The protein below binds the small molecule below.
Small molecule (SMILES): CC(=O)N[C@@H]1[C@@H](O)[C@H](O)[C@@H](CO)O[C@H]1O

Binding-site contacts:
Ligand atom O6 contacts residue ALA29 of chain 3.A at 3.9 Å.
Ligand atom N2 contacts residue ASN28 of chain 3.A at 3.0 Å (h-bond).
Ligand atom C4 contacts residue ASN28 of chain 3.A at 4.3 Å.
Ligand atom C3 contacts residue ASN28 of chain 3.A at 3.9 Å.
Ligand atom C1 contacts residue ASN28 of chain 3.A at 1.5 Å.
Ligand atom C6 contacts residue THR30 of chain 3.A at 3.4 Å.
Ligand atom C5 contacts residue ASN28 of chain 3.A at 3.7 Å.
Ligand atom O6 contacts residue THR30 of chain 3.A at 3.1 Å (h-bond).
Ligand atom O7 contacts residue ASN28 of chain 3.A at 3.2 Å (h-bond).
Ligand atom O5 contacts residue ASN28 of chain 3.A at 2.4 Å (h-bond).
Ligand atom C7 contacts residue ASN28 of chain 3.A at 3.3 Å.
Ligand atom O5 contacts residue THR309 of chain 3.A at 4.2 Å.
Ligand atom O5 contacts residue ALA29 of chain 3.A at 4.4 Å.
Ligand atom C2 contacts residue ASN28 of chain 3.A at 2.5 Å.
Ligand atom C6 contacts residue ALA29 of chain 3.A at 4.5 Å (hydrophobic).

Sequence of chain 3.A:
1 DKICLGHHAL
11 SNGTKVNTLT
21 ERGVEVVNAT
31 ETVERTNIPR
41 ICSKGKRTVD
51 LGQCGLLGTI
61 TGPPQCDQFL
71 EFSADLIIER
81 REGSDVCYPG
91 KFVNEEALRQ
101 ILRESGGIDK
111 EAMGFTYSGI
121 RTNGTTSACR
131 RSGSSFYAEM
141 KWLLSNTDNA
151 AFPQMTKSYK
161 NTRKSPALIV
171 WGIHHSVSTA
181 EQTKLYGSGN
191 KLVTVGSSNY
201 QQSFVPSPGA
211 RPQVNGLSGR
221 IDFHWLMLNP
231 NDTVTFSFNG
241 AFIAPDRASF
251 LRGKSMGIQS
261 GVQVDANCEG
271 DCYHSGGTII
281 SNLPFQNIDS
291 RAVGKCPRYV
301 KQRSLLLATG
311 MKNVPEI